The small molecule below binds the protein below.
Small molecule (SMILES): COC(=O)c1ccc(N2CCCCCC2)c(NS(=O)(=O)c2ccc(OC)cc2)c1

Sequence of chain 1.A:
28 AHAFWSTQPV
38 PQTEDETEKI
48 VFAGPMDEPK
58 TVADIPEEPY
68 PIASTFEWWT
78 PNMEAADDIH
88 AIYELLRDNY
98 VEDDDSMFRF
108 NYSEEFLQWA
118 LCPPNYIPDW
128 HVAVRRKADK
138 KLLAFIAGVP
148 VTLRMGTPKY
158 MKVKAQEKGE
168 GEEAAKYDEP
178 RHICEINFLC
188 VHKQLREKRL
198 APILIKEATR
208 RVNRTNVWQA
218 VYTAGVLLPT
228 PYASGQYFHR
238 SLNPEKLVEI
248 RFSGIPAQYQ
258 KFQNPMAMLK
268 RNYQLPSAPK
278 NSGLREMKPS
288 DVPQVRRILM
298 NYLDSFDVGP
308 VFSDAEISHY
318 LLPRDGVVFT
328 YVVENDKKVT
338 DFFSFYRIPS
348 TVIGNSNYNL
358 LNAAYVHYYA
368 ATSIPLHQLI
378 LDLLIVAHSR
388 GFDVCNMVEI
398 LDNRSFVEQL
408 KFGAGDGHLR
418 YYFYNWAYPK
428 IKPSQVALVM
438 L

Binding-site contacts:
Ligand atom CAN contacts residue PHE105 of chain 1.A at 3.5 Å (hydrophobic).
Ligand atom CAN contacts residue ARG248 of chain 1.A at 4.0 Å.
Ligand atom CAA contacts residue ASP100 of chain 1.A at 3.6 Å.
Ligand atom CAF contacts residue GLY414 of chain 1.A at 3.8 Å.
Ligand atom CAH contacts residue SER347 of chain 1.A at 3.9 Å.
Ligand atom CAI contacts residue GLY414 of chain 1.A at 3.4 Å.
Ligand atom CAG contacts residue TYR234 of chain 1.A at 3.5 Å (hydrophobic).
Ligand atom OAD contacts residue GLY414 of chain 1.A at 3.3 Å (h-bond).
Ligand atom CAA contacts residue PHE105 of chain 1.A at 3.8 Å (hydrophobic).
Ligand atom OAT contacts residue PHE107 of chain 1.A at 4.0 Å.
Ligand atom OAE contacts residue TYR234 of chain 1.A at 3.5 Å.
Ligand atom CAJ contacts residue TYR234 of chain 1.A at 3.7 Å (hydrophobic).
Ligand atom CAA contacts residue VAL98 of chain 1.A at 3.3 Å (hydrophobic).
Ligand atom CAY contacts residue TYR234 of chain 1.A at 3.9 Å (hydrophobic).
Ligand atom OAD contacts residue GLY412 of chain 1.A at 3.3 Å.
Ligand atom OAE contacts residue ASN393 of chain 1.A at 3.3 Å (h-bond).
Ligand atom OAD contacts residue TYR234 of chain 1.A at 3.9 Å.
Ligand atom CAB contacts residue GLU99 of chain 1.A at 3.9 Å.
Ligand atom OAC contacts residue PHE107 of chain 1.A at 3.5 Å.
Ligand atom CAA contacts residue GLU99 of chain 1.A at 3.7 Å.
Ligand atom CAH contacts residue PHE105 of chain 1.A at 4.0 Å (hydrophobic).
Ligand atom OAC contacts residue PHE105 of chain 1.A at 3.4 Å.
Ligand atom CAO contacts residue HIS236 of chain 1.A at 3.8 Å.
Ligand atom CAB contacts residue VAL98 of chain 1.A at 3.6 Å (hydrophobic).
Ligand atom CAI contacts residue ASP413 of chain 1.A at 3.6 Å.
Ligand atom CAV contacts residue SER347 of chain 1.A at 3.6 Å.
Ligand atom CAM contacts residue ARG248 of chain 1.A at 3.5 Å.
Ligand atom CAH contacts residue LEU358 of chain 1.A at 3.7 Å (hydrophobic).
Ligand atom CAK contacts residue LEU358 of chain 1.A at 3.5 Å (hydrophobic).
Ligand atom CAW contacts residue TYR234 of chain 1.A at 4.0 Å (hydrophobic).
Ligand atom OAD contacts residue ASP413 of chain 1.A at 3.2 Å (salt-bridge).
Ligand atom CAR contacts residue HIS236 of chain 1.A at 3.9 Å.
Ligand atom OAC contacts residue SER347 of chain 1.A at 2.5 Å (h-bond).
Ligand atom CAR contacts residue ASN393 of chain 1.A at 3.5 Å.
Ligand atom CAQ contacts residue ARG248 of chain 1.A at 3.8 Å.
Ligand atom CAM contacts residue PHE249 of chain 1.A at 3.4 Å (hydrophobic).
Ligand atom CAV contacts residue PHE107 of chain 1.A at 3.8 Å (hydrophobic).
Ligand atom CAV contacts residue PHE105 of chain 1.A at 3.7 Å (hydrophobic).
Ligand atom OAU contacts residue VAL98 of chain 1.A at 3.7 Å.
Ligand atom CAX contacts residue PHE105 of chain 1.A at 4.0 Å (hydrophobic).